Binding-site contacts:
Ligand atom C8 contacts residue ASN186 of chain 1.C at 3.6 Å.
Ligand atom C4 contacts residue ASN186 of chain 1.C at 4.3 Å.
Ligand atom N2 contacts residue ASN186 of chain 1.C at 2.9 Å (h-bond).
Ligand atom C8 contacts residue ASN122 of chain 1.C at 3.6 Å.
Ligand atom O5 contacts residue ASN186 of chain 1.C at 2.4 Å (h-bond).
Ligand atom C8 contacts residue TRP187 of chain 1.C at 3.7 Å (hydrophobic).
Ligand atom C3 contacts residue ASN186 of chain 1.C at 3.8 Å.
Ligand atom C1 contacts residue ASN186 of chain 1.C at 1.4 Å.
Ligand atom C6 contacts residue ARG116 of chain 1.C at 2.7 Å.
Ligand atom C5 contacts residue ARG116 of chain 1.C at 3.3 Å.
Ligand atom C1 contacts residue ARG116 of chain 1.C at 4.1 Å.
Ligand atom C6 contacts residue ASN186 of chain 1.C at 4.5 Å.
Ligand atom C7 contacts residue ASN186 of chain 1.C at 3.3 Å.
Ligand atom C6 contacts residue ASN122 of chain 1.C at 4.2 Å.
Ligand atom C2 contacts residue ASN186 of chain 1.C at 2.5 Å.
Ligand atom O5 contacts residue ARG116 of chain 1.C at 2.9 Å (salt-bridge).
Ligand atom O6 contacts residue ASN122 of chain 1.C at 4.2 Å.
Ligand atom C8 contacts residue ALA190 of chain 1.C at 4.1 Å (hydrophobic).
Ligand atom O6 contacts residue ARG116 of chain 1.C at 3.2 Å (salt-bridge).
Ligand atom O7 contacts residue ASN186 of chain 1.C at 3.5 Å (h-bond).
Ligand atom O7 contacts residue SER189 of chain 1.C at 4.2 Å.
Ligand atom C7 contacts residue TRP187 of chain 1.C at 4.5 Å (hydrophobic).
Ligand atom C5 contacts residue ASN186 of chain 1.C at 3.6 Å.

Sequence of chain 1.C:
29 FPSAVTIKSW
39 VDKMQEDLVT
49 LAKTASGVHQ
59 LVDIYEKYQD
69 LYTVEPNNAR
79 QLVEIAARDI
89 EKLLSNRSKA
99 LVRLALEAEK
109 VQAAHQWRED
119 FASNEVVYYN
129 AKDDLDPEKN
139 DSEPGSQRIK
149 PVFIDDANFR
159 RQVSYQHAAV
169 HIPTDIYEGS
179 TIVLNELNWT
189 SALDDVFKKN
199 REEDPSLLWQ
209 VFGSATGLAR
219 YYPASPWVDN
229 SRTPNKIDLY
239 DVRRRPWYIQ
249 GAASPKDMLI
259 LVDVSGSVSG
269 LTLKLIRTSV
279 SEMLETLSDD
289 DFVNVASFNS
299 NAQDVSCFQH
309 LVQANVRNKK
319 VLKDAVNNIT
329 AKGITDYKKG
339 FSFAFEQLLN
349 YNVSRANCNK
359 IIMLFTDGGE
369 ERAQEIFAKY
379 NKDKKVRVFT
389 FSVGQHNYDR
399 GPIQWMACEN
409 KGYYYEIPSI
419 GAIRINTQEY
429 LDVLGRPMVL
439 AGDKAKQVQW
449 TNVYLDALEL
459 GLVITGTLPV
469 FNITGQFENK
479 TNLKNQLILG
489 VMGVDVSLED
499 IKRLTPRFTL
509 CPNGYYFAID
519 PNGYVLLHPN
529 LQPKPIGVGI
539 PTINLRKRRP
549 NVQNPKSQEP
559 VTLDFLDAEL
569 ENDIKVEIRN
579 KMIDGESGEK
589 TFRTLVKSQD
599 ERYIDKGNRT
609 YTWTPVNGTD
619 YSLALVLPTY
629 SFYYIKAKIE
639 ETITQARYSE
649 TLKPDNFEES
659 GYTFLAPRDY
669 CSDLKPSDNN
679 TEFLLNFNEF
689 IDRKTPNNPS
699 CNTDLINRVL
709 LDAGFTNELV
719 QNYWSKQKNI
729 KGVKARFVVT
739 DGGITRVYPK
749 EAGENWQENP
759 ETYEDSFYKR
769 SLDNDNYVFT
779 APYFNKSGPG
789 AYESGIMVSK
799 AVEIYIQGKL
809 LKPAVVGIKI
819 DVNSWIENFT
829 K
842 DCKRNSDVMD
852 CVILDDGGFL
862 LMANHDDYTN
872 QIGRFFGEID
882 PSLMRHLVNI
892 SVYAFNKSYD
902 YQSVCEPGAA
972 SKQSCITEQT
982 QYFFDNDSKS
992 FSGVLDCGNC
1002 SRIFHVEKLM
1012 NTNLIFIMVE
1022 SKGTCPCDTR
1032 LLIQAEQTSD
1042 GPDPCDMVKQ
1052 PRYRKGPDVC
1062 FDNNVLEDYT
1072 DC

This small molecule binds to this protein.
Small molecule (SMILES): CC(=O)N[C@H]1[C@H](O[C@H]2[C@H](O)[C@@H](NC(C)=O)CO[C@@H]2CO)O[C@H](CO)[C@@H](O[C@@H]2O[C@H](CO)[C@@H](O)[C@H](O)[C@@H]2O)[C@@H]1O